The protein below binds the small molecule below.
Small molecule (SMILES): CC(=O)N[C@@H]1[C@@H](O)[C@H](O)[C@@H](CO)O[C@H]1O

Sequence of chain 1.S:
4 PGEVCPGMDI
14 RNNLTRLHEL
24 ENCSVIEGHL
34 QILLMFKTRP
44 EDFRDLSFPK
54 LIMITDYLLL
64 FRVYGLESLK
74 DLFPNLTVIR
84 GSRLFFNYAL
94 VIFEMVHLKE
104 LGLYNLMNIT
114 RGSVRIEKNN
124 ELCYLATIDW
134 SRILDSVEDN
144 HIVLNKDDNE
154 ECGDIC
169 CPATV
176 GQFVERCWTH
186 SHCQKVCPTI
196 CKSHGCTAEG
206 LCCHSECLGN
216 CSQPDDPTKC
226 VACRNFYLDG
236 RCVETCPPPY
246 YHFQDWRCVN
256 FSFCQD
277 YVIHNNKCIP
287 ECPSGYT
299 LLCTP

Binding-site contacts:
Ligand atom O7 contacts residue ASN111 of chain 1.S at 3.4 Å (h-bond).
Ligand atom O6 contacts residue ASN111 of chain 1.S at 4.4 Å.
Ligand atom O5 contacts residue ASN111 of chain 1.S at 2.3 Å (h-bond).
Ligand atom C8 contacts residue ASP138 of chain 1.S at 3.7 Å.
Ligand atom C6 contacts residue ARG229 of chain 1.S at 4.1 Å.
Ligand atom C8 contacts residue ARG135 of chain 1.S at 3.4 Å.
Ligand atom C5 contacts residue THR113 of chain 1.S at 4.2 Å.
Ligand atom C2 contacts residue SER198 of chain 1.S at 3.8 Å.
Ligand atom O6 contacts residue THR113 of chain 1.S at 3.6 Å.
Ligand atom C2 contacts residue ASN111 of chain 1.S at 2.5 Å.
Ligand atom O7 contacts residue SER198 of chain 1.S at 3.6 Å.
Ligand atom N2 contacts residue ASP138 of chain 1.S at 3.2 Å (salt-bridge).
Ligand atom C3 contacts residue ASP138 of chain 1.S at 3.5 Å.
Ligand atom C4 contacts residue ASN111 of chain 1.S at 4.2 Å.
Ligand atom C1 contacts residue SER198 of chain 1.S at 4.3 Å.
Ligand atom C8 contacts residue SER134 of chain 1.S at 3.5 Å.
Ligand atom N2 contacts residue ILE136 of chain 1.S at 4.0 Å.
Ligand atom C4 contacts residue ASP138 of chain 1.S at 4.4 Å.
Ligand atom C1 contacts residue LEU213 of chain 1.S at 4.2 Å (hydrophobic).
Ligand atom C2 contacts residue ASP138 of chain 1.S at 4.0 Å.
Ligand atom C7 contacts residue ASN111 of chain 1.S at 3.4 Å.
Ligand atom C6 contacts residue LEU213 of chain 1.S at 4.1 Å (hydrophobic).
Ligand atom C8 contacts residue LEU137 of chain 1.S at 3.7 Å (hydrophobic).
Ligand atom C6 contacts residue THR113 of chain 1.S at 4.2 Å.
Ligand atom C5 contacts residue ASN111 of chain 1.S at 3.6 Å.
Ligand atom C1 contacts residue ASN111 of chain 1.S at 1.4 Å.
Ligand atom O6 contacts residue LEU213 of chain 1.S at 3.5 Å.
Ligand atom O6 contacts residue ARG229 of chain 1.S at 3.6 Å.
Ligand atom C7 contacts residue ILE136 of chain 1.S at 4.0 Å (hydrophobic).
Ligand atom C8 contacts residue ILE136 of chain 1.S at 3.7 Å (hydrophobic).
Ligand atom O5 contacts residue SER198 of chain 1.S at 4.0 Å.
Ligand atom O4 contacts residue ASP138 of chain 1.S at 4.0 Å.
Ligand atom O3 contacts residue ASP138 of chain 1.S at 3.0 Å (salt-bridge).
Ligand atom O5 contacts residue LEU213 of chain 1.S at 3.4 Å.
Ligand atom C3 contacts residue ASN111 of chain 1.S at 3.8 Å.
Ligand atom C7 contacts residue ASP138 of chain 1.S at 3.9 Å.
Ligand atom C7 contacts residue ARG135 of chain 1.S at 3.8 Å.
Ligand atom O7 contacts residue ARG135 of chain 1.S at 3.5 Å (salt-bridge).
Ligand atom N2 contacts residue ASN111 of chain 1.S at 2.9 Å (h-bond).
Ligand atom C5 contacts residue LEU213 of chain 1.S at 4.4 Å (hydrophobic).